Sequence of chain 1.C:
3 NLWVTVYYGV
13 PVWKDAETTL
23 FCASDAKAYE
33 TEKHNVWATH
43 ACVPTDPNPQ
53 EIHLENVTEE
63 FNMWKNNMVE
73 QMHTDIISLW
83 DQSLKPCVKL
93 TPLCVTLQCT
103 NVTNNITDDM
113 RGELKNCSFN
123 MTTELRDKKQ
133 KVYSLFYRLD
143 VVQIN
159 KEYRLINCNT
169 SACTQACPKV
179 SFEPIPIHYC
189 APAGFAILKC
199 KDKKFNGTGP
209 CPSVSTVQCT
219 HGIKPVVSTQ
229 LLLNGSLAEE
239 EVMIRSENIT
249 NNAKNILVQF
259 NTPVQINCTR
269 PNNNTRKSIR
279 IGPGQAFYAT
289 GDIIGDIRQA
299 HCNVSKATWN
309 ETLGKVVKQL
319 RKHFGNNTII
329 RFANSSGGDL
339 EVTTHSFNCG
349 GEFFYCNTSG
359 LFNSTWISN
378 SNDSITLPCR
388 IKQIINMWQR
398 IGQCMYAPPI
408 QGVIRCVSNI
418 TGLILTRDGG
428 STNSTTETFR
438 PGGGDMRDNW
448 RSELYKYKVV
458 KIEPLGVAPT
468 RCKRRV

A small-molecule ligand and the protein it binds are described below.
Small molecule (SMILES): CC(=O)N[C@@H]1[C@@H](O)[C@H](O)[C@@H](CO)O[C@H]1O

Binding-site contacts:
Ligand atom O5 contacts residue ASN204 of chain 1.C at 2.4 Å (h-bond).
Ligand atom C1 contacts residue ASN204 of chain 1.C at 1.4 Å.
Ligand atom C2 contacts residue ASN204 of chain 1.C at 2.5 Å.
Ligand atom C4 contacts residue ASN204 of chain 1.C at 4.2 Å.
Ligand atom C8 contacts residue SER244 of chain 1.C at 3.5 Å.
Ligand atom C5 contacts residue ASN204 of chain 1.C at 3.7 Å.
Ligand atom O5 contacts residue THR206 of chain 1.C at 3.6 Å (h-bond).
Ligand atom C3 contacts residue ASN204 of chain 1.C at 3.8 Å.
Ligand atom C8 contacts residue ILE247 of chain 1.C at 4.4 Å (hydrophobic).
Ligand atom C5 contacts residue THR206 of chain 1.C at 3.8 Å.
Ligand atom N2 contacts residue ASN204 of chain 1.C at 2.9 Å (h-bond).
Ligand atom C2 contacts residue THR206 of chain 1.C at 4.4 Å.
Ligand atom C1 contacts residue THR206 of chain 1.C at 3.3 Å.
Ligand atom C7 contacts residue ASN204 of chain 1.C at 3.8 Å.
Ligand atom O6 contacts residue ASN204 of chain 1.C at 4.3 Å.
Ligand atom O7 contacts residue ASN204 of chain 1.C at 4.3 Å.